Binding-site contacts:
Ligand atom C5 contacts residue ASN361 of chain 1.A at 3.6 Å.
Ligand atom C3 contacts residue ASN361 of chain 1.A at 3.7 Å.
Ligand atom C7 contacts residue ASN361 of chain 1.A at 3.6 Å.
Ligand atom O7 contacts residue ASN361 of chain 1.A at 3.3 Å (h-bond).
Ligand atom C1 contacts residue ASN361 of chain 1.A at 1.4 Å.
Ligand atom N2 contacts residue ASN361 of chain 1.A at 2.8 Å (h-bond).
Ligand atom C4 contacts residue ASN361 of chain 1.A at 4.2 Å.
Ligand atom O5 contacts residue ASN361 of chain 1.A at 2.4 Å (h-bond).
Ligand atom C2 contacts residue ASN361 of chain 1.A at 2.4 Å.

The small molecule below binds the protein below.
Small molecule (SMILES): CC(=O)N[C@@H]1[C@@H](O)[C@H](O)[C@@H](CO)O[C@H]1O

Sequence of chain 1.A:
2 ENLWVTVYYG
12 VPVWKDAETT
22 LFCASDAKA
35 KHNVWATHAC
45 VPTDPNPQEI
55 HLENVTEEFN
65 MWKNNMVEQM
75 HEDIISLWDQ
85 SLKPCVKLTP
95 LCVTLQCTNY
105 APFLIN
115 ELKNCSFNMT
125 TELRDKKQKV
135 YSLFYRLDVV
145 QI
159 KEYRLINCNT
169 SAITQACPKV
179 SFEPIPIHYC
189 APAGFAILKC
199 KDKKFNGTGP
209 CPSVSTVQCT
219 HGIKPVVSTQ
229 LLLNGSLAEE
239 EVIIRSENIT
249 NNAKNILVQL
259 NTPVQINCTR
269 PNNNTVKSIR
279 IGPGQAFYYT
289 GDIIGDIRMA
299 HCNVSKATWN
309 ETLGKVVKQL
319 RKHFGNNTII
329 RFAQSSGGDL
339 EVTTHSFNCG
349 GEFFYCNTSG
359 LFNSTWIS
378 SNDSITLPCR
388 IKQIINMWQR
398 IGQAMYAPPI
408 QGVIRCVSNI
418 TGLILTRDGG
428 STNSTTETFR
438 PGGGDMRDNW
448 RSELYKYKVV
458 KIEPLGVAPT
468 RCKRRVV